Binding-site contacts:
Ligand atom C3 contacts residue ASN177 of chain 1.B at 3.4 Å.
Ligand atom O3 contacts residue TYR366 of chain 1.B at 2.3 Å (h-bond).
Ligand atom C contacts residue ARG292 of chain 1.B at 3.2 Å.
Ligand atom O7 contacts residue LEU181 of chain 1.B at 3.4 Å.
Ligand atom C2 contacts residue ASN177 of chain 1.B at 3.3 Å.
Ligand atom N1 contacts residue PHE157 of chain 1.B at 2.9 Å (h-bond).
Ligand atom O6 contacts residue TYR191 of chain 1.B at 2.7 Å (h-bond).
Ligand atom F7 contacts residue LEU66 of chain 1.B at 3.1 Å.
Ligand atom O10 contacts residue TRP166 of chain 1.B at 2.5 Å (h-bond).
Ligand atom O12 contacts residue PHE157 of chain 1.B at 3.6 Å (h-bond).
Ligand atom O3 contacts residue ARG180 of chain 1.B at 3.5 Å (salt-bridge).
Ligand atom O12 contacts residue VAL158 of chain 1.B at 3.2 Å.
Ligand atom O11 contacts residue ASN282 of chain 1.B at 3.1 Å (h-bond).
Ligand atom O16 contacts residue ARG292 of chain 1.B at 3.1 Å (salt-bridge).
Ligand atom P contacts residue TYR366 of chain 1.B at 3.4 Å.
Ligand atom C10 contacts residue TYR161 of chain 1.B at 3.5 Å (hydrophobic).
Ligand atom O15 contacts residue HIS89 of chain 1.B at 2.4 Å (h-bond).
Ligand atom O15 contacts residue VAL91 of chain 1.B at 3.5 Å.
Ligand atom O5 contacts residue ARG180 of chain 1.B at 2.8 Å (salt-bridge).
Ligand atom O2 contacts residue ARG292 of chain 1.B at 2.7 Å (salt-bridge).
Ligand atom C1 contacts residue ARG292 of chain 1.B at 3.3 Å.
Ligand atom O12 contacts residue THR162 of chain 1.B at 3.4 Å (h-bond).
Ligand atom O4 contacts residue TYR366 of chain 1.B at 3.6 Å (h-bond).
Ligand atom O16 contacts residue ASN282 of chain 1.B at 2.7 Å (h-bond).
Ligand atom N1 contacts residue TYR161 of chain 1.B at 3.5 Å.
Ligand atom F7 contacts residue FAD1 of chain 1.F at 3.6 Å.
Ligand atom O11 contacts residue ASN284 of chain 1.B at 3.2 Å (h-bond).
Ligand atom O9 contacts residue TRP166 of chain 1.B at 3.3 Å (h-bond).
Ligand atom O9 contacts residue THR162 of chain 1.B at 2.9 Å (h-bond).
Ligand atom O contacts residue ARG292 of chain 1.B at 2.4 Å (salt-bridge).
Ligand atom O3 contacts residue TYR328 of chain 1.B at 3.4 Å.
Ligand atom O11 contacts residue PHE102 of chain 1.B at 3.3 Å.
Ligand atom O6 contacts residue LEU181 of chain 1.B at 3.6 Å.
Ligand atom O16 contacts residue VAL280 of chain 1.B at 3.6 Å.
Ligand atom F7 contacts residue HIS89 of chain 1.B at 3.6 Å.
Ligand atom F57 contacts residue ALA64 of chain 1.B at 2.9 Å.
Ligand atom O2 contacts residue TYR328 of chain 1.B at 2.8 Å (h-bond).
Ligand atom O8 contacts residue ASN177 of chain 1.B at 3.6 Å.
Ligand atom F6 contacts residue FAD1 of chain 1.F at 2.8 Å.
Ligand atom F57 contacts residue FAD1 of chain 1.F at 3.5 Å.

Sequence of chain 1.B:
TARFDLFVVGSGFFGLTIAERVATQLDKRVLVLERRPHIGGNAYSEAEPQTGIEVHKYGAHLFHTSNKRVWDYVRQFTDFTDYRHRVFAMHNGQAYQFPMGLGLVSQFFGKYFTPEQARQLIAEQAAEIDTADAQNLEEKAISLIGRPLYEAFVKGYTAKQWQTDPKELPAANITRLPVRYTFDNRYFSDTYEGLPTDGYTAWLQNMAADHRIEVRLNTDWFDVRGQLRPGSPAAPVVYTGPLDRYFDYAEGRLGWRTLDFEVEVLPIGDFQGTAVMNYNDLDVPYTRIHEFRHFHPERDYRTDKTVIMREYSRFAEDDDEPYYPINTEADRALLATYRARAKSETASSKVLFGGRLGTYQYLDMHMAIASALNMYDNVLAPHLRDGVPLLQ

A protein and the small-molecule ligand that binds it are described below.
Small molecule (SMILES): O=c1ccn([C@@H]2O[C@H](COP(=O)(O)OP(=O)(O)O[C@H]3O[C@@H]([C@H](O)CO)C(F)(F)C3(F)F)[C@@H](O)[C@H]2O)c(=O)[nH]1